The small molecule below binds the protein below.
Small molecule (SMILES): Cc1cn([C@H]2C[C@H](O[P](=O)(O)OC[C@H]3O[C@@H](n4cnc5c(N)ncnc54)C[C@@H]3O[P](=O)(O)OC[C@H]3O[C@@H](n4cnc5c(N)ncnc54)C[C@@H]3O[P](=O)(O)OC[C@H]3O[C@@H](n4cc(C)c(=O)[nH]c4=O)C[C@@H]3O[P](=O)(O)OC[C@H]3O[C@@H](n4cnc5c(=O)nc(N)[nH]c54)C[C@@H]3O)[C@@H](CO[P](=O)(O)O[C@H]3C[C@H](n4ccc(N)nc4=O)O[C@@H]3CO[P](=O)(O)O[C@H]3C[C@]4(O[C@@H]3COP(=O)(O)O)c3c(C)c(=O)[nH]c(=O)n34)O2)c(=O)[nH]c1=O

Binding-site contacts:
Ligand atom N3 contacts residue DG6 of chain 1.A at 2.4 Å (h-bond).
Ligand atom O5' contacts residue GLY107 of chain 1.C at 3.2 Å.
Ligand atom N6 contacts residue DA2 of chain 1.A at 3.0 Å (h-bond).
Ligand atom C4 contacts residue DA7 of chain 1.A at 3.3 Å.
Ligand atom OP1 contacts residue GLY105 of chain 1.C at 2.6 Å (h-bond).
Ligand atom N2 contacts residue DA2 of chain 1.A at 3.1 Å.
Ligand atom C4 contacts residue DG6 of chain 1.A at 2.9 Å.
Ligand atom O4 contacts residue DA7 of chain 1.A at 2.8 Å (h-bond).
Ligand atom OP1 contacts residue GLY107 of chain 1.C at 3.3 Å.
Ligand atom O4 contacts residue DA2 of chain 1.A at 3.0 Å (h-bond).
Ligand atom O3' contacts residue MN1 of chain 1.D at 2.5 Å.
Ligand atom C2 contacts residue DT4 of chain 1.A at 3.0 Å.
Ligand atom N4 contacts residue DA5 of chain 1.A at 3.3 Å (h-bond).
Ligand atom N4 contacts residue DG6 of chain 1.A at 2.5 Å (h-bond).
Ligand atom OP1 contacts residue ARG254 of chain 1.C at 3.1 Å (salt-bridge).
Ligand atom N3 contacts residue DA5 of chain 1.A at 2.4 Å (h-bond).
Ligand atom OP1 contacts residue ILE106 of chain 1.C at 2.9 Å (h-bond).
Ligand atom C3' contacts residue MN1 of chain 1.D at 2.9 Å.
Ligand atom N2 contacts residue DC1 of chain 1.A at 2.6 Å (h-bond).
Ligand atom OP2 contacts residue SER109 of chain 1.C at 3.0 Å.
Ligand atom C2 contacts residue DT3 of chain 1.A at 3.3 Å.
Ligand atom N1 contacts residue DT3 of chain 1.A at 2.8 Å (h-bond).
Ligand atom O2 contacts residue DG6 of chain 1.A at 3.4 Å (h-bond).
Ligand atom C2 contacts residue DA7 of chain 1.A at 3.2 Å.
Ligand atom C6 contacts residue DT4 of chain 1.A at 3.3 Å.
Ligand atom N6 contacts residue DT4 of chain 1.A at 2.6 Å (h-bond).
Ligand atom O2 contacts residue DA2 of chain 1.A at 3.3 Å.
Ligand atom C4 contacts residue DA5 of chain 1.A at 3.1 Å.
Ligand atom C5' contacts residue GLY105 of chain 1.C at 3.3 Å.
Ligand atom N6 contacts residue DT3 of chain 1.A at 2.9 Å (h-bond).
Ligand atom N1 contacts residue DC1 of chain 1.A at 3.3 Å (h-bond).
Ligand atom OP1 contacts residue ALA110 of chain 1.C at 2.9 Å (h-bond).
Ligand atom C2 contacts residue DG6 of chain 1.A at 3.1 Å.
Ligand atom O2 contacts residue DG6 of chain 1.A at 2.7 Å (h-bond).
Ligand atom O2 contacts residue DA7 of chain 1.A at 2.8 Å (h-bond).
Ligand atom O4 contacts residue DA5 of chain 1.A at 2.4 Å (h-bond).
Ligand atom OP1 contacts residue MN1 of chain 1.E at 2.6 Å.
Ligand atom N1 contacts residue DT4 of chain 1.A at 2.3 Å (h-bond).
Ligand atom N3 contacts residue DA2 of chain 1.A at 2.7 Å (h-bond).
Ligand atom N3 contacts residue DA7 of chain 1.A at 2.8 Å (h-bond).

Sequence of chain 1.C:
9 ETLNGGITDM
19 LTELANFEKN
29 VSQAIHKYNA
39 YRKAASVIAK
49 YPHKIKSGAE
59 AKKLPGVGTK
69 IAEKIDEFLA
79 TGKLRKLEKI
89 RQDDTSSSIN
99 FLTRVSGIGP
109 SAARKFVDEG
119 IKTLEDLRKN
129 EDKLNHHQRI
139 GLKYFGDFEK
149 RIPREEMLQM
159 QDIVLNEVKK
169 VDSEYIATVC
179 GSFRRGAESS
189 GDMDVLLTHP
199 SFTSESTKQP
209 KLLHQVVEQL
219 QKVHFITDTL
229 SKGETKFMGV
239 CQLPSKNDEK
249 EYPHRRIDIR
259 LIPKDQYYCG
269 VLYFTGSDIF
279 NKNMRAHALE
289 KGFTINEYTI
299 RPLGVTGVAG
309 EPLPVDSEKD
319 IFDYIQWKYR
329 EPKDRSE